Sequence of chain 1.C:
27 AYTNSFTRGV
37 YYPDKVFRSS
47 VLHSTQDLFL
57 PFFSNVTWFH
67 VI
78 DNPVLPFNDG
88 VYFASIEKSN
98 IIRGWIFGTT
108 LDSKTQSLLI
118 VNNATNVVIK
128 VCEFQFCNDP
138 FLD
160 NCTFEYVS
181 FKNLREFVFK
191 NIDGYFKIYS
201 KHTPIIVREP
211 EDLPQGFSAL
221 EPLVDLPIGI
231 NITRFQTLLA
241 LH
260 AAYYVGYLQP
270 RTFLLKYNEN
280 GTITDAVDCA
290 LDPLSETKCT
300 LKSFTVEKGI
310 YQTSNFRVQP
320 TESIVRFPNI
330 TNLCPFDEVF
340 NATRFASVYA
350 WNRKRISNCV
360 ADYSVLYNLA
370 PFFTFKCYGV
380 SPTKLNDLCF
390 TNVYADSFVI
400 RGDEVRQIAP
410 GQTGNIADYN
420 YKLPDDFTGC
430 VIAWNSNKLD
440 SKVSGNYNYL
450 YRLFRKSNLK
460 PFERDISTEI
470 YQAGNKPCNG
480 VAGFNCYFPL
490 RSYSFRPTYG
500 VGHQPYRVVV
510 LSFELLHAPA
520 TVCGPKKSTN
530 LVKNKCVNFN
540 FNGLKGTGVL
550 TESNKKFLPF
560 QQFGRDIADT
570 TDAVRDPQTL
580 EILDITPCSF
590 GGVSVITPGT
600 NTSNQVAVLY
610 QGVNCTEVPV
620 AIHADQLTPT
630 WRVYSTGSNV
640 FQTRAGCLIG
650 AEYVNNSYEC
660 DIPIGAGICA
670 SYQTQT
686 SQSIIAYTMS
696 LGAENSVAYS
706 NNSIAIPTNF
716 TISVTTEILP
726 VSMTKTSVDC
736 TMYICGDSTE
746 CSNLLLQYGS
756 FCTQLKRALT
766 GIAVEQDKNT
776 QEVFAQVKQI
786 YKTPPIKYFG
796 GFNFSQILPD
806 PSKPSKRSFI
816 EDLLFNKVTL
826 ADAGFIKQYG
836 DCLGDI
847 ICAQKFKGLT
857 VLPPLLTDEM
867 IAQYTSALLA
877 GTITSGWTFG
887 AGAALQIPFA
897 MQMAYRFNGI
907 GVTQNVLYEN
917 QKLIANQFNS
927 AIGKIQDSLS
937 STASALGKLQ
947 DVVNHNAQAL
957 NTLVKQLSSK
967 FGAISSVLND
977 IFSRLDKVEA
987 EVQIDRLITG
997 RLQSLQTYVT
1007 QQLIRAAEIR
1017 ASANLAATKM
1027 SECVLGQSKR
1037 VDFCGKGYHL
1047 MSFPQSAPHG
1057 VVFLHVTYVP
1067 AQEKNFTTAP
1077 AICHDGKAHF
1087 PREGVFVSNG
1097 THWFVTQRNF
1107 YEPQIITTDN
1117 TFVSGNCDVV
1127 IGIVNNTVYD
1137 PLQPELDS

A protein and the small-molecule ligand that binds it are described below.
Small molecule (SMILES): CC(=O)N[C@H]1[C@H](O[C@H]2[C@H](O)[C@@H](NC(C)=O)CO[C@@H]2CO)O[C@H](CO)[C@@H](O)[C@@H]1O

Binding-site contacts:
Ligand atom C5 contacts residue ASN714 of chain 1.C at 3.7 Å.
Ligand atom C3 contacts residue ASN714 of chain 1.C at 3.8 Å.
Ligand atom O7 contacts residue ASN714 of chain 1.C at 3.1 Å (h-bond).
Ligand atom C7 contacts residue LEU919 of chain 1.C at 3.7 Å (hydrophobic).
Ligand atom C2 contacts residue ASN714 of chain 1.C at 2.4 Å.
Ligand atom O5 contacts residue GLN1068 of chain 1.C at 4.3 Å.
Ligand atom C4 contacts residue LEU919 of chain 1.C at 4.3 Å (hydrophobic).
Ligand atom N2 contacts residue LEU919 of chain 1.C at 4.3 Å.
Ligand atom C5 contacts residue LEU919 of chain 1.C at 4.1 Å (hydrophobic).
Ligand atom C1 contacts residue GLN1068 of chain 1.C at 4.4 Å.
Ligand atom C3 contacts residue LEU919 of chain 1.C at 4.1 Å (hydrophobic).
Ligand atom N2 contacts residue ASN714 of chain 1.C at 2.9 Å (h-bond).
Ligand atom C4 contacts residue ASN714 of chain 1.C at 4.2 Å.
Ligand atom C6 contacts residue LEU919 of chain 1.C at 4.5 Å (hydrophobic).
Ligand atom O5 contacts residue PHE715 of chain 1.C at 4.3 Å.
Ligand atom O5 contacts residue GLN923 of chain 1.C at 4.4 Å.
Ligand atom O4 contacts residue LEU919 of chain 1.C at 3.5 Å.
Ligand atom O7 contacts residue LEU919 of chain 1.C at 3.4 Å.
Ligand atom C6 contacts residue GLN923 of chain 1.C at 3.5 Å.
Ligand atom C8 contacts residue LEU919 of chain 1.C at 4.0 Å (hydrophobic).
Ligand atom C5 contacts residue GLN923 of chain 1.C at 3.8 Å.
Ligand atom C7 contacts residue ASN714 of chain 1.C at 3.6 Å.
Ligand atom O5 contacts residue ASN714 of chain 1.C at 2.4 Å (h-bond).
Ligand atom C8 contacts residue GLN923 of chain 1.C at 4.0 Å.
Ligand atom C1 contacts residue ASN714 of chain 1.C at 1.4 Å.